Sequence of chain 1.A:
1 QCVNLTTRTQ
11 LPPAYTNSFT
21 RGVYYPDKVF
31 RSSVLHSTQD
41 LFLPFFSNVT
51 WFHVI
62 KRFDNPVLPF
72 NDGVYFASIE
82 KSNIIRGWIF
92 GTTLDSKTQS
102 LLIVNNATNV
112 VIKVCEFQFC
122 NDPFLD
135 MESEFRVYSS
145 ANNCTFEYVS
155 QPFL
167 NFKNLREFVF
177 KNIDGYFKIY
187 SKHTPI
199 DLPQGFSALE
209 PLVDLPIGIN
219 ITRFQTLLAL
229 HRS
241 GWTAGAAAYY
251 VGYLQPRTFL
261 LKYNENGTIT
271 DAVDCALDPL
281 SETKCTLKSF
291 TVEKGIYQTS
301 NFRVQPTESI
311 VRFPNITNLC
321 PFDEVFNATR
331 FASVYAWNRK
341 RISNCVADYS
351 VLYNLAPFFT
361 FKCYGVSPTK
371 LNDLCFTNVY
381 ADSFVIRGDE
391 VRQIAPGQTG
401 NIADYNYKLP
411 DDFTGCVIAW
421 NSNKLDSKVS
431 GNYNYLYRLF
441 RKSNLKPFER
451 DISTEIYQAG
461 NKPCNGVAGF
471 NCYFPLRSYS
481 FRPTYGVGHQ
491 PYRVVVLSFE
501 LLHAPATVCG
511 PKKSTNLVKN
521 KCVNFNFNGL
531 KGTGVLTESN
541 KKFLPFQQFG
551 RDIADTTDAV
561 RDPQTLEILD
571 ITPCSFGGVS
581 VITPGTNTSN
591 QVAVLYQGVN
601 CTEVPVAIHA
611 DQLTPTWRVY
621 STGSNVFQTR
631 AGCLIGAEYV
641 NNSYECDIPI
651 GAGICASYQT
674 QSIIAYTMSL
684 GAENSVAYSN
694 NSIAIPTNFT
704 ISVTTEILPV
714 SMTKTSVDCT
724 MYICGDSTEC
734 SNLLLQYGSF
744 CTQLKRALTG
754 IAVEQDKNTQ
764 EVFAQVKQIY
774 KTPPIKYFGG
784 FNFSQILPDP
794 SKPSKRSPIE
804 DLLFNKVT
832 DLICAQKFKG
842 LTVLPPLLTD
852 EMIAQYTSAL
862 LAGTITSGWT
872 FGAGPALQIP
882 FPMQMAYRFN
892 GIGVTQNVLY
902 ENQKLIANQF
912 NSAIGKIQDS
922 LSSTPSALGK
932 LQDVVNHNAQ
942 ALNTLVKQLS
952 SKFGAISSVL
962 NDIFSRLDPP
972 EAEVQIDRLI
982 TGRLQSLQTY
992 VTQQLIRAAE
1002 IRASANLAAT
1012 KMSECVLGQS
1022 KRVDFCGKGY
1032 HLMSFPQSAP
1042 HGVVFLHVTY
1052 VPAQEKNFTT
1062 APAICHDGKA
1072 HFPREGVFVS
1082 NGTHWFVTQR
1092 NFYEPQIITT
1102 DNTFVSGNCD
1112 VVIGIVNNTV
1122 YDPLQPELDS

This small molecule binds to this protein.
Small molecule (SMILES): CC(=O)N[C@H]1[C@H](O[C@H]2[C@H](O)[C@@H](NC(C)=O)CO[C@@H]2CO)O[C@H](CO)[C@@H](O)[C@@H]1O

Sequence of chain 1.B:
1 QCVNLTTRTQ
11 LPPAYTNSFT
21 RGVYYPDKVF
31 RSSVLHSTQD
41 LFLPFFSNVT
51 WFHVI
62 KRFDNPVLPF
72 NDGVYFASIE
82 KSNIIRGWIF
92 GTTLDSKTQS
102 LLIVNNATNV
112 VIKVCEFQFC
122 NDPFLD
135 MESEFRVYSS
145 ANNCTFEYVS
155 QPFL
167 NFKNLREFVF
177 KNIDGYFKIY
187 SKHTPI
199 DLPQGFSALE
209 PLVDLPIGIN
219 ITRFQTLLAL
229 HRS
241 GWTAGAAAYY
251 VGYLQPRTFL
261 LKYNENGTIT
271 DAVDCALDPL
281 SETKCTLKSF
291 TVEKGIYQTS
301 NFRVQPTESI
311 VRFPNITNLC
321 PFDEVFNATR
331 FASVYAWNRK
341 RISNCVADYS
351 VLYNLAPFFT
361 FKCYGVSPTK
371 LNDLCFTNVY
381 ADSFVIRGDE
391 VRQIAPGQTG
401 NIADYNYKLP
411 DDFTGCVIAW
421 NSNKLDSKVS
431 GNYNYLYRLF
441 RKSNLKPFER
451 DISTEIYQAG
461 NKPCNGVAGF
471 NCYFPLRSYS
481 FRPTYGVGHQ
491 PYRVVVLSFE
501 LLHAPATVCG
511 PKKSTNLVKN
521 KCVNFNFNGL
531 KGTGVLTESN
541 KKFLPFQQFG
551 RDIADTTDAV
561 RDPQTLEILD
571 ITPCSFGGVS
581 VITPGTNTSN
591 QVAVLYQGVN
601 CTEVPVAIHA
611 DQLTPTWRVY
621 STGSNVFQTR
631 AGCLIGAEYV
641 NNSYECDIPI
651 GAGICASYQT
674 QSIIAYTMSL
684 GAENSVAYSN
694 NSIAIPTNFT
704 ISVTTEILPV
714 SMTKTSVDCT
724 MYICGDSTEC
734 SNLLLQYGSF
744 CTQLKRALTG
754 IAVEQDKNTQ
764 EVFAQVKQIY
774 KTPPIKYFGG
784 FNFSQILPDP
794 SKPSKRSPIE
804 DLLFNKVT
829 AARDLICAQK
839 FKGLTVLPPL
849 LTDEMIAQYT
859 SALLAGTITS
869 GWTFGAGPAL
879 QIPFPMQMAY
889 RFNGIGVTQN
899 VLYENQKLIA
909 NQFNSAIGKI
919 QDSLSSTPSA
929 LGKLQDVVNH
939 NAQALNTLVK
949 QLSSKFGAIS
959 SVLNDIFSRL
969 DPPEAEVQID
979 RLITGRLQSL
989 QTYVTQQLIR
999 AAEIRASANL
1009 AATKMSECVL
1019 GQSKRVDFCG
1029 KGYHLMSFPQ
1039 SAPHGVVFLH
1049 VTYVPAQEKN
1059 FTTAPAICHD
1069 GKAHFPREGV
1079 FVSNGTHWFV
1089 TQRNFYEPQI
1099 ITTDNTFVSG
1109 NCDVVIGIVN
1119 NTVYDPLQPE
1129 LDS

Binding-site contacts:
Ligand atom C2 contacts residue TYR780 of chain 1.B at 4.4 Å (hydrophobic).
Ligand atom C6 contacts residue TYR780 of chain 1.B at 4.2 Å (hydrophobic).
Ligand atom C2 contacts residue ASN693 of chain 1.A at 2.4 Å.
Ligand atom N2 contacts residue ASN693 of chain 1.A at 2.9 Å (h-bond).
Ligand atom C8 contacts residue TYR780 of chain 1.B at 4.0 Å (hydrophobic).
Ligand atom N2 contacts residue TYR780 of chain 1.B at 4.3 Å.
Ligand atom C7 contacts residue TYR780 of chain 1.B at 3.7 Å (hydrophobic).
Ligand atom O7 contacts residue TYR780 of chain 1.B at 3.2 Å.
Ligand atom C5 contacts residue ASN693 of chain 1.A at 3.6 Å.
Ligand atom C3 contacts residue ASN693 of chain 1.A at 3.8 Å.
Ligand atom O6 contacts residue ASN693 of chain 1.A at 4.2 Å.
Ligand atom C4 contacts residue ASN693 of chain 1.A at 4.2 Å.
Ligand atom C1 contacts residue ASN693 of chain 1.A at 1.4 Å.
Ligand atom O5 contacts residue ASN693 of chain 1.A at 2.3 Å (h-bond).
Ligand atom C7 contacts residue ASN693 of chain 1.A at 4.0 Å.